Sequence of chain 1.B:
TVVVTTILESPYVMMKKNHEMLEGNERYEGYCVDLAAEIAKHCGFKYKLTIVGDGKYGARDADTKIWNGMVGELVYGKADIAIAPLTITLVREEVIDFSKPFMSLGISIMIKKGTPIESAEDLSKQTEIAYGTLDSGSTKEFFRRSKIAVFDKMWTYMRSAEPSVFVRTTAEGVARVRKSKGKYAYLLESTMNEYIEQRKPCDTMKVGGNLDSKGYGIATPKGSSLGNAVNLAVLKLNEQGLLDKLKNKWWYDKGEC

A protein and the small-molecule ligand that binds it are described below.
Small molecule (SMILES): N[C@@H](CCC(=O)O)C(=O)O

Binding-site contacts:
Ligand atom CD contacts residue THR143 of chain 1.B at 3.2 Å.
Ligand atom N contacts residue GLU193 of chain 1.B at 2.6 Å (salt-bridge).
Ligand atom OXT contacts residue ARG96 of chain 1.B at 2.8 Å (salt-bridge).
Ligand atom O contacts residue GLY141 of chain 1.B at 3.8 Å.
Ligand atom C contacts residue ARG96 of chain 1.B at 3.3 Å.
Ligand atom CA contacts residue SER142 of chain 1.B at 3.2 Å.
Ligand atom OE1 contacts residue GLU193 of chain 1.B at 3.5 Å.
Ligand atom OE1 contacts residue LEU192 of chain 1.B at 4.2 Å.
Ligand atom OE2 contacts residue LEU138 of chain 1.B at 3.9 Å.
Ligand atom OE1 contacts residue MET196 of chain 1.B at 3.5 Å.
Ligand atom CG contacts residue GLU193 of chain 1.B at 3.2 Å.
Ligand atom N contacts residue SER142 of chain 1.B at 3.9 Å.
Ligand atom O contacts residue SER142 of chain 1.B at 2.9 Å (h-bond).
Ligand atom CA contacts residue PRO89 of chain 1.B at 4.0 Å (hydrophobic).
Ligand atom N contacts residue PRO89 of chain 1.B at 3.0 Å (h-bond).
Ligand atom CA contacts residue TYR61 of chain 1.B at 3.9 Å (hydrophobic).
Ligand atom N contacts residue TYR220 of chain 1.B at 3.5 Å.
Ligand atom CA contacts residue THR91 of chain 1.B at 3.4 Å.
Ligand atom CD contacts residue MET196 of chain 1.B at 4.0 Å (hydrophobic).
Ligand atom OXT contacts residue LEU90 of chain 1.B at 3.4 Å.
Ligand atom OE1 contacts residue THR143 of chain 1.B at 2.8 Å (h-bond).
Ligand atom O contacts residue ARG96 of chain 1.B at 2.6 Å (salt-bridge).
Ligand atom OXT contacts residue THR91 of chain 1.B at 2.8 Å (h-bond).
Ligand atom O contacts residue TYR61 of chain 1.B at 3.3 Å.
Ligand atom OE2 contacts residue GLY141 of chain 1.B at 3.8 Å.
Ligand atom OXT contacts residue SER142 of chain 1.B at 4.2 Å.
Ligand atom OXT contacts residue PRO89 of chain 1.B at 3.4 Å (h-bond).
Ligand atom C contacts residue THR91 of chain 1.B at 3.7 Å.
Ligand atom C contacts residue TYR61 of chain 1.B at 3.5 Å (hydrophobic).
Ligand atom C contacts residue PRO89 of chain 1.B at 4.1 Å (hydrophobic).
Ligand atom CA contacts residue GLU193 of chain 1.B at 3.4 Å.
Ligand atom C contacts residue SER142 of chain 1.B at 3.4 Å.
Ligand atom OE2 contacts residue SER142 of chain 1.B at 3.4 Å (h-bond).
Ligand atom N contacts residue THR91 of chain 1.B at 2.7 Å (h-bond).
Ligand atom CD contacts residue GLU193 of chain 1.B at 3.8 Å.
Ligand atom OXT contacts residue TYR61 of chain 1.B at 3.4 Å.
Ligand atom CB contacts residue TYR61 of chain 1.B at 3.5 Å (hydrophobic).
Ligand atom CG contacts residue MET196 of chain 1.B at 3.5 Å (hydrophobic).
Ligand atom CB contacts residue GLU193 of chain 1.B at 3.8 Å.
Ligand atom OE2 contacts residue THR143 of chain 1.B at 2.9 Å (h-bond).